Sequence of chain 2.A:
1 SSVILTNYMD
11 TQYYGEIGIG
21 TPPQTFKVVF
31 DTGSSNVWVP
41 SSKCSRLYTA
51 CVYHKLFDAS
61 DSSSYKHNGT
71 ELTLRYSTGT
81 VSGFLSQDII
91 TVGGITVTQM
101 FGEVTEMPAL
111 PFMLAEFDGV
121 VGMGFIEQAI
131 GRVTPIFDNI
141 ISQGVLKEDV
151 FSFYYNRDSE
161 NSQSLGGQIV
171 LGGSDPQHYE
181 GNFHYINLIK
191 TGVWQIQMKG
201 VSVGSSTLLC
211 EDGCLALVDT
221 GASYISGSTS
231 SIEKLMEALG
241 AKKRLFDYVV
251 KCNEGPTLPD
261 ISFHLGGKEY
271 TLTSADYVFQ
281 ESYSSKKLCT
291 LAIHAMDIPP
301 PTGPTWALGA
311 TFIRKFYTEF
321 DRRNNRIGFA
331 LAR

This protein binds this small molecule.
Small molecule (SMILES): CCc1nc(N)nc(N)c1-c1ccc2c(c1)N(CCCOC)C(=O)C(C)(C)O2

Binding-site contacts:
Ligand atom C2 contacts residue ASP219 of chain 2.A at 3.7 Å.
Ligand atom O1 contacts residue THR11 of chain 2.A at 3.7 Å.
Ligand atom N1 contacts residue ASP219 of chain 2.A at 3.7 Å.
Ligand atom C18 contacts residue THR11 of chain 2.A at 3.4 Å.
Ligand atom O1 contacts residue TYR13 of chain 2.A at 3.2 Å (h-bond).
Ligand atom C17 contacts residue THR11 of chain 2.A at 3.3 Å.
Ligand atom C6 contacts residue VAL120 of chain 2.A at 3.7 Å (hydrophobic).
Ligand atom N3 contacts residue THR78 of chain 2.A at 3.4 Å (h-bond).
Ligand atom N4 contacts residue GLY33 of chain 2.A at 3.4 Å (h-bond).
Ligand atom N4 contacts residue ASP219 of chain 2.A at 3.0 Å (salt-bridge).
Ligand atom C16 contacts residue SER223 of chain 2.A at 3.2 Å.
Ligand atom C2 contacts residue ASP31 of chain 2.A at 3.2 Å.
Ligand atom C6 contacts residue ASP31 of chain 2.A at 3.7 Å.
Ligand atom C3 contacts residue ASP31 of chain 2.A at 3.5 Å.
Ligand atom C4 contacts residue GLY221 of chain 2.A at 3.4 Å.
Ligand atom O1 contacts residue VAL29 of chain 2.A at 3.7 Å.
Ligand atom C19 contacts residue VAL29 of chain 2.A at 3.8 Å (hydrophobic).
Ligand atom C19 contacts residue THR220 of chain 2.A at 3.2 Å.
Ligand atom C3 contacts residue TYR76 of chain 2.A at 3.5 Å (hydrophobic).
Ligand atom C5 contacts residue VAL120 of chain 2.A at 3.8 Å (hydrophobic).
Ligand atom N4 contacts residue ASP31 of chain 2.A at 3.0 Å (salt-bridge).
Ligand atom C3 contacts residue GLY221 of chain 2.A at 3.5 Å.
Ligand atom C11 contacts residue GLY221 of chain 2.A at 3.5 Å.
Ligand atom C18 contacts residue GLY221 of chain 2.A at 3.3 Å.
Ligand atom C16 contacts residue THR11 of chain 2.A at 3.5 Å.
Ligand atom C8 contacts residue THR78 of chain 2.A at 3.6 Å.
Ligand atom C5 contacts residue GLY221 of chain 2.A at 3.7 Å.
Ligand atom C1 contacts residue GLY221 of chain 2.A at 3.6 Å.
Ligand atom N2 contacts residue GLY221 of chain 2.A at 3.7 Å.
Ligand atom N2 contacts residue TYR76 of chain 2.A at 3.5 Å.
Ligand atom C20 contacts residue LEU114 of chain 2.A at 3.7 Å (hydrophobic).
Ligand atom C5 contacts residue VAL29 of chain 2.A at 3.6 Å (hydrophobic).
Ligand atom C20 contacts residue ALA115 of chain 2.A at 3.5 Å (hydrophobic).
Ligand atom O4 contacts residue GLN12 of chain 2.A at 3.1 Å.
Ligand atom N3 contacts residue SER77 of chain 2.A at 3.1 Å (h-bond).
Ligand atom C19 contacts residue TYR155 of chain 2.A at 3.6 Å (hydrophobic).
Ligand atom N2 contacts residue ASP31 of chain 2.A at 2.5 Å (salt-bridge).
Ligand atom C7 contacts residue THR78 of chain 2.A at 3.6 Å.
Ligand atom C19 contacts residue TYR13 of chain 2.A at 3.4 Å (hydrophobic).
Ligand atom O1 contacts residue GLN12 of chain 2.A at 3.6 Å.